Sequence of chain 10.A:
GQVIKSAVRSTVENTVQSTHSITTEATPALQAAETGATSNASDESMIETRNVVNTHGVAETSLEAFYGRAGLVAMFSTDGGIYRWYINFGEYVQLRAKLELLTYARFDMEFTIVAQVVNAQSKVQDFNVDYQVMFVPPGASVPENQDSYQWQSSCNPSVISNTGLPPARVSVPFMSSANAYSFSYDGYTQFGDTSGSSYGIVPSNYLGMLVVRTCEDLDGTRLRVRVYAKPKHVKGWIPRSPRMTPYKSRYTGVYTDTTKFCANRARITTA

Sequence of chain 6.A:
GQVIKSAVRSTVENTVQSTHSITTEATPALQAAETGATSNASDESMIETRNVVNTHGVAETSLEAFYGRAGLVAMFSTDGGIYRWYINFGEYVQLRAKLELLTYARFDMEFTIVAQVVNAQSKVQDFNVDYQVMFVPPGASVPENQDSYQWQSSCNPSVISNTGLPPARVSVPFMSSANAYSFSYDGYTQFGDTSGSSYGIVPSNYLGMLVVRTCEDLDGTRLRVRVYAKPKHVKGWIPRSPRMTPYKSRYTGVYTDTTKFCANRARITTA

Binding-site contacts:
Ligand atom C contacts residue MET78 of chain 6.A at 3.6 Å (hydrophobic).
Ligand atom OXT contacts residue ARG216 of chain 10.A at 3.0 Å (salt-bridge).
Ligand atom C contacts residue LEU75 of chain 6.A at 4.2 Å (hydrophobic).
Ligand atom N contacts residue SER151 of chain 10.A at 3.5 Å (h-bond).
Ligand atom O contacts residue LEU75 of chain 6.A at 3.8 Å.
Ligand atom N contacts residue ASP150 of chain 10.A at 3.4 Å (salt-bridge).
Ligand atom OXT contacts residue MET78 of chain 6.A at 3.5 Å (h-bond).
Ligand atom O contacts residue ARG216 of chain 10.A at 2.9 Å (salt-bridge).
Ligand atom O contacts residue MET78 of chain 6.A at 3.9 Å.
Ligand atom N contacts residue TYR152 of chain 10.A at 4.2 Å.
Ligand atom OXT contacts residue CYS1 of chain 6.P at 4.0 Å.
Ligand atom C contacts residue ARG216 of chain 10.A at 3.6 Å.
Ligand atom CA contacts residue SER151 of chain 10.A at 4.0 Å.
Ligand atom C contacts residue CYS1 of chain 6.P at 3.7 Å (hydrophobic).
Ligand atom C contacts residue TRP154 of chain 10.A at 4.1 Å (hydrophobic).
Ligand atom CA contacts residue MET78 of chain 6.A at 4.0 Å (hydrophobic).
Ligand atom N contacts residue CYS1 of chain 6.P at 1.3 Å.
Ligand atom CA contacts residue CYS1 of chain 6.P at 2.4 Å (hydrophobic).
Ligand atom OXT contacts residue ARG229 of chain 6.A at 3.1 Å (salt-bridge).
Ligand atom O contacts residue TRP154 of chain 10.A at 4.1 Å.
Ligand atom OXT contacts residue ASP150 of chain 10.A at 4.3 Å.
Ligand atom O contacts residue ARG229 of chain 6.A at 2.9 Å (salt-bridge).
Ligand atom CA contacts residue GLN155 of chain 10.A at 4.3 Å.
Ligand atom CA contacts residue LEU75 of chain 6.A at 3.7 Å (hydrophobic).
Ligand atom N contacts residue MET78 of chain 6.A at 3.8 Å.
Ligand atom CA contacts residue TRP154 of chain 10.A at 4.3 Å (hydrophobic).
Ligand atom C contacts residue ARG229 of chain 6.A at 3.7 Å.

This small molecule binds to this protein.
Small molecule (SMILES): NCC(=O)O